Binding-site contacts:
Ligand atom O3 contacts residue HIS32 of chain 1.A at 3.1 Å (h-bond).
Ligand atom C1 contacts residue PHE29 of chain 1.A at 3.3 Å (hydrophobic).
Ligand atom O4 contacts residue GLU38 of chain 1.A at 2.8 Å (salt-bridge).
Ligand atom C6 contacts residue GLU38 of chain 1.A at 3.7 Å.
Ligand atom O1 contacts residue ALA21 of chain 1.A at 3.7 Å.
Ligand atom O3 contacts residue ASN84 of chain 1.A at 3.9 Å.
Ligand atom C6 contacts residue ILE86 of chain 1.A at 3.6 Å (hydrophobic).
Ligand atom C6 contacts residue PHE36 of chain 1.A at 3.4 Å (hydrophobic).
Ligand atom C5 contacts residue PHE10 of chain 1.A at 4.0 Å (hydrophobic).
Ligand atom C3 contacts residue NI1 of chain 1.D at 3.0 Å.
Ligand atom C6 contacts residue LEU5 of chain 1.A at 4.0 Å (hydrophobic).
Ligand atom O3 contacts residue TYR74 of chain 1.A at 2.9 Å (h-bond).
Ligand atom C5 contacts residue GLU38 of chain 1.A at 4.0 Å.
Ligand atom C5 contacts residue LEU5 of chain 1.A at 3.6 Å (hydrophobic).
Ligand atom C2 contacts residue PHE29 of chain 1.A at 3.4 Å (hydrophobic).
Ligand atom O1 contacts residue ASP22 of chain 1.A at 3.7 Å.
Ligand atom C4 contacts residue HIS32 of chain 1.A at 3.9 Å.
Ligand atom O4 contacts residue LEU5 of chain 1.A at 3.2 Å.
Ligand atom O4 contacts residue HIS34 of chain 1.A at 3.0 Å.
Ligand atom O4 contacts residue PHE36 of chain 1.A at 4.1 Å.
Ligand atom C3 contacts residue GLU38 of chain 1.A at 3.9 Å.
Ligand atom C2 contacts residue TYR74 of chain 1.A at 3.9 Å (hydrophobic).
Ligand atom O2 contacts residue TYR74 of chain 1.A at 3.0 Å.
Ligand atom C1 contacts residue ASN84 of chain 1.A at 3.4 Å.
Ligand atom C4 contacts residue GLU38 of chain 1.A at 3.0 Å.
Ligand atom C4 contacts residue NI1 of chain 1.D at 3.0 Å.
Ligand atom O3 contacts residue GLU38 of chain 1.A at 3.0 Å (salt-bridge).
Ligand atom O3 contacts residue HIS72 of chain 1.A at 3.2 Å (h-bond).
Ligand atom O4 contacts residue HIS32 of chain 1.A at 3.1 Å (h-bond).
Ligand atom C3 contacts residue HIS32 of chain 1.A at 3.4 Å.
Ligand atom C2 contacts residue ASN84 of chain 1.A at 3.4 Å.
Ligand atom O2 contacts residue ASN84 of chain 1.A at 2.3 Å (h-bond).
Ligand atom C6 contacts residue PHE10 of chain 1.A at 3.6 Å (hydrophobic).
Ligand atom O3 contacts residue NI1 of chain 1.D at 2.2 Å (h-bond).
Ligand atom O4 contacts residue NI1 of chain 1.D at 2.2 Å (h-bond).
Ligand atom O5 contacts residue PHE29 of chain 1.A at 4.1 Å.
Ligand atom C3 contacts residue TYR74 of chain 1.A at 4.1 Å (hydrophobic).
Ligand atom O5 contacts residue ALA21 of chain 1.A at 3.6 Å.
Ligand atom C4 contacts residue LEU5 of chain 1.A at 3.9 Å (hydrophobic).
Ligand atom O1 contacts residue ASN84 of chain 1.A at 2.5 Å (h-bond).

Sequence of chain 1.A:
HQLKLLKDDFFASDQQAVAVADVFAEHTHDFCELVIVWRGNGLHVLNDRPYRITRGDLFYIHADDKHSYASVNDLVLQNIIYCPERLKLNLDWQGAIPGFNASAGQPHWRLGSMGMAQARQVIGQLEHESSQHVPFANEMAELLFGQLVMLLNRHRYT

This small molecule binds to this protein.
Small molecule (SMILES): C[C@@H]1O[C@H](O)[C@H](O)[C@H](O)[C@H]1O